Sequence of chain 1.D:
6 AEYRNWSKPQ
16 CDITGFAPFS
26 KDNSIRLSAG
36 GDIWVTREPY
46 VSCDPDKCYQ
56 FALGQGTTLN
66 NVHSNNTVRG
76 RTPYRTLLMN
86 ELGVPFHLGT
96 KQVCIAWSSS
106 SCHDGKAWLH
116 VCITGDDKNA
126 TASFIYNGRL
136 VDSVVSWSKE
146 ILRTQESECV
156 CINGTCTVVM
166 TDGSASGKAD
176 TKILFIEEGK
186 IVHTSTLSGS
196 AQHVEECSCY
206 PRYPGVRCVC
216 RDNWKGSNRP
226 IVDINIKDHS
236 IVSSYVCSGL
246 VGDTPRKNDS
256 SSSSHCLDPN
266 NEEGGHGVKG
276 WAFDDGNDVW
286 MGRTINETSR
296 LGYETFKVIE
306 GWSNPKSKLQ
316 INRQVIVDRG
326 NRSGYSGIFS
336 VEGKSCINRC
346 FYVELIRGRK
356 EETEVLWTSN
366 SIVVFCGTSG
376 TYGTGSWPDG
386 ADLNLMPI

Binding-site contacts:
Ligand atom O5 contacts residue ASN71 of chain 1.D at 3.1 Å (h-bond).
Ligand atom C1 contacts residue ASN71 of chain 1.D at 3.9 Å.
Ligand atom C1 contacts residue ASN71 of chain 1.D at 4.2 Å.
Ligand atom O7 contacts residue ASN70 of chain 1.D at 3.8 Å.
Ligand atom C6 contacts residue ARG74 of chain 1.D at 4.1 Å.
Ligand atom C3 contacts residue ASN70 of chain 1.D at 3.7 Å.
Ligand atom C8 contacts residue LEU361 of chain 1.D at 3.7 Å (hydrophobic).
Ligand atom C7 contacts residue LEU361 of chain 1.D at 4.3 Å (hydrophobic).
Ligand atom C1 contacts residue ASN70 of chain 1.D at 1.4 Å.
Ligand atom N2 contacts residue ASN70 of chain 1.D at 3.0 Å (h-bond).
Ligand atom C7 contacts residue ASN70 of chain 1.D at 3.6 Å.
Ligand atom O5 contacts residue ASN71 of chain 1.D at 3.4 Å (h-bond).
Ligand atom C6 contacts residue ASN71 of chain 1.D at 3.2 Å.
Ligand atom N2 contacts residue LEU361 of chain 1.D at 4.3 Å.
Ligand atom O6 contacts residue ASN71 of chain 1.D at 3.9 Å.
Ligand atom C2 contacts residue ASN70 of chain 1.D at 2.4 Å.
Ligand atom C5 contacts residue ASN70 of chain 1.D at 3.6 Å.
Ligand atom O5 contacts residue ASN70 of chain 1.D at 2.4 Å (h-bond).
Ligand atom C4 contacts residue ASN70 of chain 1.D at 4.2 Å.
Ligand atom C5 contacts residue ASN71 of chain 1.D at 3.5 Å.
Ligand atom C5 contacts residue ASN71 of chain 1.D at 3.5 Å.
Ligand atom C6 contacts residue ASN71 of chain 1.D at 3.5 Å.

The protein below binds the small molecule below.
Small molecule (SMILES): CC(=O)N[C@H]1[C@H](O[C@H]2[C@H](O)[C@@H](NC(C)=O)CO[C@@H]2CO[C@@H]2O[C@@H](C)[C@@H](O)[C@@H](O)[C@@H]2O)O[C@H](CO)[C@@H](O)[C@@H]1O